Binding-site contacts:
Ligand atom C1 contacts residue ASN165 of chain 1.E at 1.4 Å.
Ligand atom C6 contacts residue ASN165 of chain 1.E at 4.3 Å.
Ligand atom C8 contacts residue ASN165 of chain 1.E at 4.1 Å.
Ligand atom C3 contacts residue ASN165 of chain 1.E at 3.5 Å.
Ligand atom C6 contacts residue CYS166 of chain 1.E at 4.1 Å (hydrophobic).
Ligand atom O7 contacts residue ASN165 of chain 1.E at 3.2 Å (h-bond).
Ligand atom O7 contacts residue GLU132 of chain 1.E at 4.2 Å.
Ligand atom C7 contacts residue ASN165 of chain 1.E at 3.0 Å.
Ligand atom C5 contacts residue ASN165 of chain 1.E at 3.8 Å.
Ligand atom C4 contacts residue ASN165 of chain 1.E at 4.1 Å.
Ligand atom O6 contacts residue THR167 of chain 1.E at 3.4 Å.
Ligand atom C6 contacts residue THR167 of chain 1.E at 3.5 Å.
Ligand atom C2 contacts residue ASN165 of chain 1.E at 2.1 Å.
Ligand atom O5 contacts residue ASN165 of chain 1.E at 2.5 Å (h-bond).
Ligand atom N2 contacts residue ASN165 of chain 1.E at 2.4 Å (h-bond).

The small molecule below binds the protein below.
Small molecule (SMILES): CC(=O)N[C@@H]1[C@@H](O)[C@H](O)[C@@H](CO)O[C@H]1O

Sequence of chain 1.E:
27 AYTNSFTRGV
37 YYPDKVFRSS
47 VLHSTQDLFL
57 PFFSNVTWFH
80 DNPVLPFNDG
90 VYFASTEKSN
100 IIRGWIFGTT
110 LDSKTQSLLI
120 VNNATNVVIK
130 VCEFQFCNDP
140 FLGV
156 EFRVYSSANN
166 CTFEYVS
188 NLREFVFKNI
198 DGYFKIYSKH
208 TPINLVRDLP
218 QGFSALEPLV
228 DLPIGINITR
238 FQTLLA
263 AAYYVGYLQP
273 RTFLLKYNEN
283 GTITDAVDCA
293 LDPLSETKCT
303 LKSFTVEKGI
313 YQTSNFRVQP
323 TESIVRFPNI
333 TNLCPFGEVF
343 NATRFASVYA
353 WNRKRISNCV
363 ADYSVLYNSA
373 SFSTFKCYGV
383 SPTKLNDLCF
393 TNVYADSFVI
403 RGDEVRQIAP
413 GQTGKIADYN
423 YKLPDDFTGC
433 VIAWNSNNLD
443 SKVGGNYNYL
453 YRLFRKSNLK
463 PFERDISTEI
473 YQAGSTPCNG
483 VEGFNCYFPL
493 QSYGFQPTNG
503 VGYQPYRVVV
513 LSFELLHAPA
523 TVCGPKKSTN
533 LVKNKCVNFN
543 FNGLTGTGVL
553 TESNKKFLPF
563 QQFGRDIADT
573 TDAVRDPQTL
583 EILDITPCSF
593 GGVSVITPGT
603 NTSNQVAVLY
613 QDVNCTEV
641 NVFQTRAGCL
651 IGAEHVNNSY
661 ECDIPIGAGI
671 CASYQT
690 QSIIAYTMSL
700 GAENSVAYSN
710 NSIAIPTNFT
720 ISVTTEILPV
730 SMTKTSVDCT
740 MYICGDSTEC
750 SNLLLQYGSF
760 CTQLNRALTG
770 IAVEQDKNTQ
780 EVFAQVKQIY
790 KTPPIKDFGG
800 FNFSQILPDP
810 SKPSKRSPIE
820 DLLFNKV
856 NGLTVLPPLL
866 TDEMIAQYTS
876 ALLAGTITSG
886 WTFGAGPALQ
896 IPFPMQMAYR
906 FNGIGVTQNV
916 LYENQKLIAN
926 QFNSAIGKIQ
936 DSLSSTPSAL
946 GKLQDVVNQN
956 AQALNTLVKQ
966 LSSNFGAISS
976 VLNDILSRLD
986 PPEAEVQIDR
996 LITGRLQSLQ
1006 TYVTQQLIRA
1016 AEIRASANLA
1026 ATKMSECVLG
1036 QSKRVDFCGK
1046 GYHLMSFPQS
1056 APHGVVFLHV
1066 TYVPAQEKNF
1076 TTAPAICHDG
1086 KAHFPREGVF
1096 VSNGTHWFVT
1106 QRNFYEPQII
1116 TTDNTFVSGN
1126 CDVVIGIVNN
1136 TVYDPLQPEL